Sequence of chain 1.D:
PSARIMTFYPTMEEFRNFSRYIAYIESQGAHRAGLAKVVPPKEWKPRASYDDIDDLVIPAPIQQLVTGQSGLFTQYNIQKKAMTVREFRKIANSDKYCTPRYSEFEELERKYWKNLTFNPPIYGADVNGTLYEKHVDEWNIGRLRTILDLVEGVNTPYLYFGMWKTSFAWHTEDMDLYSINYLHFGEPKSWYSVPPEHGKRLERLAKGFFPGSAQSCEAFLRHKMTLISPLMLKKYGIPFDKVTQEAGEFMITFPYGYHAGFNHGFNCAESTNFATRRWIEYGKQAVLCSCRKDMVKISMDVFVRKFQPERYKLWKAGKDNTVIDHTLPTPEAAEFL

Binding-site contacts:
Ligand atom C5 contacts residue TRP209 of chain 1.D at 3.5 Å (hydrophobic).
Ligand atom C7 contacts residue TYR178 of chain 1.D at 3.8 Å (hydrophobic).
Ligand atom N6 contacts residue ZN1 of chain 1.U at 2.2 Å.
Ligand atom C27 contacts residue HIS189 of chain 1.D at 3.6 Å.
Ligand atom C5 contacts residue PHE186 of chain 1.D at 3.8 Å (hydrophobic).
Ligand atom C4 contacts residue ASN199 of chain 1.D at 3.9 Å.
Ligand atom O contacts residue LYS207 of chain 1.D at 2.8 Å (salt-bridge).
Ligand atom N1 contacts residue PHE186 of chain 1.D at 4.0 Å.
Ligand atom N2 contacts residue HIS277 of chain 1.D at 3.5 Å (h-bond).
Ligand atom C6 contacts residue HIS189 of chain 1.D at 3.6 Å.
Ligand atom C2 contacts residue PHE186 of chain 1.D at 3.9 Å (hydrophobic).
Ligand atom C5 contacts residue ZN1 of chain 1.U at 3.1 Å.
Ligand atom C27 contacts residue GLU191 of chain 1.D at 3.6 Å.
Ligand atom N2 contacts residue HIS189 of chain 1.D at 3.3 Å (h-bond).
Ligand atom N6 contacts residue GLU191 of chain 1.D at 3.3 Å (salt-bridge).
Ligand atom C contacts residue PHE186 of chain 1.D at 3.4 Å (hydrophobic).
Ligand atom C27 contacts residue ZN1 of chain 1.U at 3.4 Å.
Ligand atom N contacts residue PHE186 of chain 1.D at 4.0 Å.
Ligand atom C3 contacts residue PHE186 of chain 1.D at 3.6 Å (hydrophobic).
Ligand atom C10 contacts residue TYR178 of chain 1.D at 3.6 Å (hydrophobic).
Ligand atom O contacts residue TYR133 of chain 1.D at 3.3 Å (h-bond).
Ligand atom C5 contacts residue HIS277 of chain 1.D at 3.7 Å.
Ligand atom C14 contacts residue TYR176 of chain 1.D at 3.7 Å (hydrophobic).
Ligand atom N contacts residue TYR133 of chain 1.D at 2.7 Å (h-bond).
Ligand atom C1 contacts residue TYR178 of chain 1.D at 3.4 Å (hydrophobic).
Ligand atom N contacts residue TYR178 of chain 1.D at 3.7 Å.
Ligand atom N2 contacts residue ZN1 of chain 1.U at 2.1 Å.
Ligand atom N1 contacts residue TYR178 of chain 1.D at 3.7 Å.
Ligand atom N3 contacts residue ZN1 of chain 1.U at 3.0 Å.
Ligand atom C contacts residue LYS207 of chain 1.D at 3.9 Å.
Ligand atom C1 contacts residue TYR133 of chain 1.D at 3.7 Å (hydrophobic).
Ligand atom N3 contacts residue HIS189 of chain 1.D at 3.3 Å (h-bond).
Ligand atom O contacts residue PHE186 of chain 1.D at 3.4 Å.
Ligand atom C6 contacts residue ZN1 of chain 1.U at 3.0 Å.
Ligand atom C15 contacts residue TYR176 of chain 1.D at 3.8 Å (hydrophobic).
Ligand atom C contacts residue TYR133 of chain 1.D at 3.4 Å (hydrophobic).
Ligand atom C4 contacts residue TRP209 of chain 1.D at 3.6 Å (hydrophobic).
Ligand atom C4 contacts residue PHE186 of chain 1.D at 3.6 Å (hydrophobic).
Ligand atom C11 contacts residue ASP136 of chain 1.D at 3.5 Å.
Ligand atom N6 contacts residue HIS189 of chain 1.D at 2.9 Å (h-bond).

This protein binds this small molecule.
Small molecule (SMILES): O=c1[nH]cnc2c(-n3cc(CCN4CCC(c5ccc(-c6cccnc6)cc5)CC4)cn3)nccc12